Sequence of chain 2.A:
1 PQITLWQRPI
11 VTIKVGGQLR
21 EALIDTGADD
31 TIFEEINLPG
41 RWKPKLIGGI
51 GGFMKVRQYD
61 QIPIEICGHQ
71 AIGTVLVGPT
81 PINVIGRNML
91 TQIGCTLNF

The small molecule below binds the protein below.
Small molecule (SMILES): CC(C)CN(C[C@@H](O)[C@H](Cc1cccc(F)c1)NC(=O)O[C@H]1[C@H]2CO[C@H]3OC[C@@H]1[C@H]3C2)S(=O)(=O)c1ccc2nc(NC3CC3)sc2c1

Sequence of chain 1.A:
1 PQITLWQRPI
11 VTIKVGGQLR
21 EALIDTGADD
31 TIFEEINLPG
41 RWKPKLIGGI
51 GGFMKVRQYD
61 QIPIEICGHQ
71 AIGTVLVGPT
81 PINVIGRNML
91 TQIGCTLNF

Binding-site contacts:
Ligand atom CAH contacts residue JDY1 of chain 2.C at 1.2 Å.
Ligand atom CAZ contacts residue JDY1 of chain 2.C at 0.4 Å.
Ligand atom CAW contacts residue JDY1 of chain 2.C at 0.9 Å.
Ligand atom CBT contacts residue JDY1 of chain 2.C at 1.7 Å.
Ligand atom CBU contacts residue JDY1 of chain 2.C at 0.9 Å.
Ligand atom CBH contacts residue JDY1 of chain 2.C at 0.9 Å.
Ligand atom CAA contacts residue JDY1 of chain 2.C at 1.5 Å.
Ligand atom CAJ contacts residue JDY1 of chain 2.C at 0.4 Å.
Ligand atom OAU contacts residue JDY1 of chain 2.C at 2.2 Å.
Ligand atom CAS contacts residue JDY1 of chain 2.C at 1.7 Å.
Ligand atom SBC contacts residue JDY1 of chain 2.C at 0.7 Å.
Ligand atom CBI contacts residue JDY1 of chain 2.C at 1.0 Å.
Ligand atom OBQ contacts residue ASP25 of chain 2.A at 2.4 Å (salt-bridge).
Ligand atom OBQ contacts residue JDY1 of chain 2.C at 1.6 Å (h-bond).
Ligand atom CBA contacts residue JDY1 of chain 2.C at 1.1 Å.
Ligand atom CAF contacts residue JDY1 of chain 2.C at 0.8 Å.
Ligand atom SAR contacts residue JDY1 of chain 2.C at 1.6 Å (h-bond).
Ligand atom CBS contacts residue JDY1 of chain 2.C at 0.9 Å.
Ligand atom NBE contacts residue JDY1 of chain 2.C at 0.6 Å (h-bond).
Ligand atom NAQ contacts residue JDY1 of chain 2.C at 1.1 Å (h-bond).
Ligand atom OAI contacts residue JDY1 of chain 2.C at 0.6 Å (h-bond).
Ligand atom CAY contacts residue JDY1 of chain 2.C at 0.8 Å.
Ligand atom OAV contacts residue JDY1 of chain 2.C at 1.1 Å (h-bond).
Ligand atom CBM contacts residue JDY1 of chain 2.C at 1.7 Å.
Ligand atom CAD contacts residue JDY1 of chain 2.C at 2.0 Å.
Ligand atom CAE contacts residue JDY1 of chain 2.C at 0.7 Å.
Ligand atom CAT contacts residue JDY1 of chain 2.C at 0.8 Å.
Ligand atom CBB contacts residue JDY1 of chain 2.C at 2.1 Å.
Ligand atom FBP contacts residue PRO81 of chain 2.A at 2.2 Å.
Ligand atom CAL contacts residue JDY1 of chain 2.C at 1.2 Å.
Ligand atom OAK contacts residue JDY1 of chain 2.C at 1.5 Å.
Ligand atom NAN contacts residue JDY1 of chain 2.C at 0.8 Å.
Ligand atom CAO contacts residue JDY1 of chain 2.C at 1.4 Å.
Ligand atom CAX contacts residue JDY1 of chain 2.C at 0.8 Å.
Ligand atom CAG contacts residue JDY1 of chain 2.C at 0.8 Å.
Ligand atom CBD contacts residue JDY1 of chain 2.C at 1.5 Å.
Ligand atom CBJ contacts residue JDY1 of chain 2.C at 2.3 Å.
Ligand atom CAP contacts residue JDY1 of chain 2.C at 1.8 Å.
Ligand atom CBR contacts residue JDY1 of chain 2.C at 0.8 Å.
Ligand atom OAM contacts residue JDY1 of chain 2.C at 1.1 Å (h-bond).